Sequence of chain 1.B:
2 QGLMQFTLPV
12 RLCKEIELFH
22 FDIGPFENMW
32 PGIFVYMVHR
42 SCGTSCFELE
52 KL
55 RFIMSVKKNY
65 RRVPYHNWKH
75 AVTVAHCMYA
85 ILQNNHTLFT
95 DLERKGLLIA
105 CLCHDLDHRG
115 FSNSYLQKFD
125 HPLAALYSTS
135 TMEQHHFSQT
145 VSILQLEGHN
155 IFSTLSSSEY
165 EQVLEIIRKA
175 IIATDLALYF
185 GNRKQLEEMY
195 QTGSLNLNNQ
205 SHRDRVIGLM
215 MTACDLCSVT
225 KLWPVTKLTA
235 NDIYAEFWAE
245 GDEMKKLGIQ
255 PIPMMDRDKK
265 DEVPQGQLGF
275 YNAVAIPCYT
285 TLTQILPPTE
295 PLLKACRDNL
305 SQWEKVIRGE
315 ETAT

This protein binds this small molecule.
Small molecule (SMILES): O=c1ccn(-c2cccc(OC(F)(F)F)c2)nc1-c1ccnn1-c1ccccc1

Binding-site contacts:
Ligand atom F21 contacts residue VAL278 of chain 1.B at 4.0 Å.
Ligand atom C8 contacts residue TYR238 of chain 1.B at 4.0 Å (hydrophobic).
Ligand atom N6 contacts residue LEU220 of chain 1.B at 3.6 Å.
Ligand atom N5 contacts residue PHE241 of chain 1.B at 3.8 Å.
Ligand atom C22 contacts residue PHE241 of chain 1.B at 4.0 Å (hydrophobic).
Ligand atom C27 contacts residue HIS70 of chain 1.B at 3.7 Å.
Ligand atom C26 contacts residue ILE237 of chain 1.B at 4.0 Å (hydrophobic).
Ligand atom C13 contacts residue PHE274 of chain 1.B at 3.9 Å (hydrophobic).
Ligand atom N5 contacts residue PHE274 of chain 1.B at 3.5 Å.
Ligand atom C14 contacts residue ILE237 of chain 1.B at 3.8 Å (hydrophobic).
Ligand atom F20 contacts residue LEU180 of chain 1.B at 3.2 Å.
Ligand atom C11 contacts residue VAL223 of chain 1.B at 3.9 Å (hydrophobic).
Ligand atom F20 contacts residue PHE184 of chain 1.B at 3.7 Å.
Ligand atom C12 contacts residue PHE274 of chain 1.B at 3.8 Å (hydrophobic).
Ligand atom C7 contacts residue PHE274 of chain 1.B at 3.7 Å (hydrophobic).
Ligand atom C7 contacts residue GLN271 of chain 1.B at 3.7 Å.
Ligand atom O18 contacts residue PHE274 of chain 1.B at 3.9 Å.
Ligand atom C27 contacts residue PHE241 of chain 1.B at 3.7 Å (hydrophobic).
Ligand atom C9 contacts residue PHE241 of chain 1.B at 3.9 Å (hydrophobic).
Ligand atom C1 contacts residue PHE274 of chain 1.B at 3.6 Å (hydrophobic).
Ligand atom C14 contacts residue LEU220 of chain 1.B at 4.0 Å (hydrophobic).
Ligand atom C9 contacts residue MET258 of chain 1.B at 3.6 Å (hydrophobic).
Ligand atom O18 contacts residue GLN271 of chain 1.B at 3.0 Å (h-bond).
Ligand atom C25 contacts residue LEU220 of chain 1.B at 3.6 Å (hydrophobic).
Ligand atom C9 contacts residue PHE274 of chain 1.B at 3.6 Å (hydrophobic).
Ligand atom C13 contacts residue MET258 of chain 1.B at 3.8 Å (hydrophobic).
Ligand atom N6 contacts residue TYR69 of chain 1.B at 3.6 Å.
Ligand atom N3 contacts residue PHE274 of chain 1.B at 3.5 Å.
Ligand atom C26 contacts residue PHE241 of chain 1.B at 3.8 Å (hydrophobic).
Ligand atom C11 contacts residue PHE274 of chain 1.B at 3.6 Å (hydrophobic).
Ligand atom C29 contacts residue HIS70 of chain 1.B at 4.0 Å.
Ligand atom C14 contacts residue SER222 of chain 1.B at 4.0 Å.
Ligand atom C2 contacts residue PHE274 of chain 1.B at 3.8 Å (hydrophobic).
Ligand atom N4 contacts residue LEU220 of chain 1.B at 3.9 Å.
Ligand atom C8 contacts residue PHE241 of chain 1.B at 4.0 Å (hydrophobic).
Ligand atom C8 contacts residue GLN271 of chain 1.B at 3.5 Å.
Ligand atom C8 contacts residue PHE274 of chain 1.B at 3.7 Å (hydrophobic).
Ligand atom N3 contacts residue PHE241 of chain 1.B at 3.9 Å.
Ligand atom C14 contacts residue VAL223 of chain 1.B at 4.0 Å (hydrophobic).
Ligand atom C11 contacts residue ILE237 of chain 1.B at 3.7 Å (hydrophobic).